The protein below binds the small molecule below.
Small molecule (SMILES): C[N+]1(C)[C@@H]2CC(OC(=O)Nc3ccc(F)cc3-c3cccs3)C[C@H]1[C@@H]1O[C@@H]12

Binding-site contacts:
Ligand atom N23 contacts residue TYR370 of chain 1.A at 3.9 Å.
Ligand atom C07 contacts residue THR179 of chain 1.A at 3.8 Å.
Ligand atom C26 contacts residue TYR93 of chain 1.A at 3.9 Å (hydrophobic).
Ligand atom C14 contacts residue TRP344 of chain 1.A at 3.8 Å (hydrophobic).
Ligand atom C17 contacts residue TYR347 of chain 1.A at 3.7 Å (hydrophobic).
Ligand atom O01 contacts residue TRP344 of chain 1.A at 3.7 Å.
Ligand atom C02 contacts residue TYR347 of chain 1.A at 3.8 Å (hydrophobic).
Ligand atom S15 contacts residue TRP344 of chain 1.A at 3.9 Å.
Ligand atom F08 contacts residue TRP144 of chain 1.A at 3.6 Å.
Ligand atom O16 contacts residue TYR347 of chain 1.A at 3.8 Å.
Ligand atom O22 contacts residue SER96 of chain 1.A at 2.6 Å (h-bond).
Ligand atom C09 contacts residue TRP144 of chain 1.A at 3.6 Å (hydrophobic).
Ligand atom C19 contacts residue SER96 of chain 1.A at 3.9 Å.
Ligand atom C24 contacts residue ASP92 of chain 1.A at 3.0 Å.
Ligand atom N03 contacts residue ASN348 of chain 1.A at 3.1 Å (h-bond).
Ligand atom C05 contacts residue TYR347 of chain 1.A at 3.9 Å (hydrophobic).
Ligand atom C18 contacts residue CYS373 of chain 1.A at 3.7 Å (hydrophobic).
Ligand atom C11 contacts residue ALA183 of chain 1.A at 3.8 Å (hydrophobic).
Ligand atom C20 contacts residue SER96 of chain 1.A at 3.1 Å.
Ligand atom F08 contacts residue THR179 of chain 1.A at 3.2 Å.
Ligand atom C06 contacts residue ALA180 of chain 1.A at 3.7 Å (hydrophobic).
Ligand atom C05 contacts residue ALA180 of chain 1.A at 3.4 Å (hydrophobic).
Ligand atom C06 contacts residue THR176 of chain 1.A at 3.9 Å.
Ligand atom C24 contacts residue TYR370 of chain 1.A at 3.6 Å (hydrophobic).
Ligand atom C21 contacts residue SER96 of chain 1.A at 4.0 Å.
Ligand atom C27 contacts residue TYR347 of chain 1.A at 3.5 Å (hydrophobic).
Ligand atom C26 contacts residue TYR370 of chain 1.A at 3.5 Å (hydrophobic).
Ligand atom S15 contacts residue ALA183 of chain 1.A at 3.6 Å.
Ligand atom F08 contacts residue LEU170 of chain 1.A at 3.6 Å.
Ligand atom C21 contacts residue TYR93 of chain 1.A at 3.5 Å (hydrophobic).
Ligand atom C25 contacts residue CYS373 of chain 1.A at 3.6 Å (hydrophobic).
Ligand atom C13 contacts residue ASN97 of chain 1.A at 4.0 Å.
Ligand atom C12 contacts residue TRP144 of chain 1.A at 3.7 Å (hydrophobic).
Ligand atom C25 contacts residue TYR370 of chain 1.A at 3.7 Å (hydrophobic).
Ligand atom C02 contacts residue ASN348 of chain 1.A at 3.4 Å.
Ligand atom O01 contacts residue TYR347 of chain 1.A at 3.6 Å.
Ligand atom C27 contacts residue TYR370 of chain 1.A at 3.9 Å (hydrophobic).
Ligand atom C18 contacts residue TRP344 of chain 1.A at 3.9 Å (hydrophobic).
Ligand atom O01 contacts residue ASN348 of chain 1.A at 2.9 Å (h-bond).
Ligand atom O22 contacts residue TYR93 of chain 1.A at 3.6 Å.

Sequence of chain 1.A:
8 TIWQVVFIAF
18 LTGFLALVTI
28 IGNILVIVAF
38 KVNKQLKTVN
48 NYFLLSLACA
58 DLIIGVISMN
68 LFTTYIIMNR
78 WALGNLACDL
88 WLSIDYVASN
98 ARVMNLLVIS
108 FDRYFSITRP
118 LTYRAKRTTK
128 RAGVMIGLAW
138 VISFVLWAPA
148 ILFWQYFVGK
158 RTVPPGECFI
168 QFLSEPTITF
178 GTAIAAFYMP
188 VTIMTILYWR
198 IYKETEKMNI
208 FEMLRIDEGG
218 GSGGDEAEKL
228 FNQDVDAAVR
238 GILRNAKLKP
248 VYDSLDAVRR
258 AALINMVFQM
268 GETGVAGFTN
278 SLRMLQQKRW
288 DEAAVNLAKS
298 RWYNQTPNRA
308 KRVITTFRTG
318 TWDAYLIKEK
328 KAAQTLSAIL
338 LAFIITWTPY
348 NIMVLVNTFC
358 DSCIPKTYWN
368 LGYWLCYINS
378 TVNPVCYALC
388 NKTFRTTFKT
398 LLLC